This small molecule binds to this protein.
Small molecule (SMILES): C=C1/C(=C\C=C2/CCC[C@]3(C)[C@@H]([C@H](C)CCCC(C)(C)O)CC[C@@H]23)C[C@@H](O)C[C@@H]1O

Sequence of chain 1.A:
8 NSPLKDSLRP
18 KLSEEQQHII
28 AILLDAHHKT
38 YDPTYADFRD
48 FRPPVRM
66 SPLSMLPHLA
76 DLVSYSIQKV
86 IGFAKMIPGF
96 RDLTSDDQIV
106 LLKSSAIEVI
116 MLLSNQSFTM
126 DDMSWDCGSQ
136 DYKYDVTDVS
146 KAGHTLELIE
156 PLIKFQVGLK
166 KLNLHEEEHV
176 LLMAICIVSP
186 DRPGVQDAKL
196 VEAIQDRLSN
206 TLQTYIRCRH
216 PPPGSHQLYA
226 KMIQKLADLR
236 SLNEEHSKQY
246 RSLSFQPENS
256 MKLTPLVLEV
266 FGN

Binding-site contacts:
Ligand atom C3 contacts residue TYR38 of chain 1.A at 3.5 Å (hydrophobic).
Ligand atom O3 contacts residue HIS149 of chain 1.A at 2.8 Å (h-bond).
Ligand atom C3 contacts residue CYS132 of chain 1.A at 3.8 Å (hydrophobic).
Ligand atom O3 contacts residue TYR245 of chain 1.A at 3.8 Å.
Ligand atom C19 contacts residue SER81 of chain 1.A at 3.2 Å.
Ligand atom C5 contacts residue SER119 of chain 1.A at 3.8 Å.
Ligand atom C7 contacts residue SER119 of chain 1.A at 3.3 Å.
Ligand atom C23 contacts residue HIS149 of chain 1.A at 3.6 Å.
Ligand atom C10 contacts residue SER81 of chain 1.A at 3.9 Å.
Ligand atom C19 contacts residue ILE115 of chain 1.A at 3.7 Å (hydrophobic).
Ligand atom C1 contacts residue SER81 of chain 1.A at 3.8 Å.
Ligand atom C2 contacts residue TYR38 of chain 1.A at 3.8 Å (hydrophobic).
Ligand atom C6 contacts residue TRP130 of chain 1.A at 4.0 Å (hydrophobic).
Ligand atom C3 contacts residue TYR42 of chain 1.A at 3.9 Å (hydrophobic).
Ligand atom C27 contacts residue TYR245 of chain 1.A at 4.0 Å (hydrophobic).
Ligand atom O2 contacts residue SER122 of chain 1.A at 2.8 Å (h-bond).
Ligand atom O2 contacts residue SER119 of chain 1.A at 3.4 Å.
Ligand atom C8 contacts residue TRP130 of chain 1.A at 4.0 Å (hydrophobic).
Ligand atom C26 contacts residue LEU71 of chain 1.A at 3.6 Å (hydrophobic).
Ligand atom C12 contacts residue VAL144 of chain 1.A at 3.6 Å (hydrophobic).
Ligand atom C19 contacts residue LEU77 of chain 1.A at 3.6 Å (hydrophobic).
Ligand atom C5 contacts residue LEU77 of chain 1.A at 3.9 Å (hydrophobic).
Ligand atom O3 contacts residue HIS241 of chain 1.A at 2.9 Å (h-bond).
Ligand atom C24 contacts residue VAL78 of chain 1.A at 3.8 Å (hydrophobic).
Ligand atom C11 contacts residue VAL144 of chain 1.A at 4.0 Å (hydrophobic).
Ligand atom C17 contacts residue LEU157 of chain 1.A at 4.0 Å (hydrophobic).
Ligand atom C24 contacts residue HIS241 of chain 1.A at 3.8 Å.
Ligand atom C26 contacts residue HIS149 of chain 1.A at 3.8 Å.
Ligand atom C9 contacts residue TRP130 of chain 1.A at 3.4 Å (hydrophobic).
Ligand atom C6 contacts residue SER119 of chain 1.A at 3.4 Å.
Ligand atom C25 contacts residue HIS149 of chain 1.A at 3.8 Å.
Ligand atom C18 contacts residue VAL78 of chain 1.A at 3.7 Å (hydrophobic).
Ligand atom O2 contacts residue TYR38 of chain 1.A at 2.9 Å (h-bond).
Ligand atom C21 contacts residue HIS149 of chain 1.A at 4.0 Å.
Ligand atom C21 contacts residue LEU153 of chain 1.A at 3.7 Å (hydrophobic).
Ligand atom C4 contacts residue CYS132 of chain 1.A at 3.5 Å (hydrophobic).
Ligand atom C4 contacts residue SER122 of chain 1.A at 3.6 Å.
Ligand atom C3 contacts residue SER122 of chain 1.A at 3.6 Å.
Ligand atom O1 contacts residue SER81 of chain 1.A at 2.7 Å (h-bond).
Ligand atom C25 contacts residue HIS241 of chain 1.A at 3.8 Å.